A small-molecule ligand and the protein it binds are described below.
Small molecule (SMILES): C[C@]12CC[C@@H]3c4ccc(O[C@@H]5O[C@H](C(=O)O)[C@@H](O)[C@H](O)[C@H]5O)cc4CC[C@H]3[C@@H]1C[C@@H](O)[C@@H]2O

Binding-site contacts:
Ligand atom C3 contacts residue ASN100 of chain 1.B at 3.9 Å.
Ligand atom C2 contacts residue LEU99 of chain 1.B at 3.8 Å (hydrophobic).
Ligand atom C2 contacts residue GLY105 of chain 1.B at 3.7 Å.
Ligand atom C21 contacts residue TYR33 of chain 1.B at 3.6 Å (hydrophobic).
Ligand atom C23 contacts residue THR31 of chain 1.B at 3.2 Å.
Ligand atom O28 contacts residue LEU99 of chain 1.B at 2.8 Å (h-bond).
Ligand atom C23 contacts residue TYR33 of chain 1.B at 3.6 Å (hydrophobic).
Ligand atom O30 contacts residue THR31 of chain 1.B at 3.8 Å.
Ligand atom C26 contacts residue TYR101 of chain 1.B at 3.5 Å (hydrophobic).
Ligand atom C25 contacts residue TYR101 of chain 1.B at 4.0 Å (hydrophobic).
Ligand atom C22 contacts residue LEU99 of chain 1.B at 3.6 Å (hydrophobic).
Ligand atom C3 contacts residue LEU99 of chain 1.B at 4.0 Å (hydrophobic).
Ligand atom C10 contacts residue TYR104 of chain 1.B at 3.8 Å (hydrophobic).
Ligand atom O32 contacts residue THR28 of chain 2.B at 3.5 Å.
Ligand atom C12 contacts residue TYR104 of chain 1.B at 3.9 Å (hydrophobic).
Ligand atom C24 contacts residue THR28 of chain 2.B at 3.9 Å.
Ligand atom O29 contacts residue THR31 of chain 1.B at 2.5 Å (h-bond).
Ligand atom C1 contacts residue GLY105 of chain 1.B at 3.6 Å.
Ligand atom C5 contacts residue TYR33 of chain 1.B at 4.0 Å (hydrophobic).
Ligand atom C6 contacts residue TYR33 of chain 1.B at 3.7 Å (hydrophobic).
Ligand atom C2 contacts residue ASN100 of chain 1.B at 3.2 Å.
Ligand atom O29 contacts residue TYR32 of chain 1.B at 3.8 Å.
Ligand atom C4 contacts residue TYR33 of chain 1.B at 3.6 Å (hydrophobic).
Ligand atom C1 contacts residue TYR104 of chain 1.B at 3.4 Å (hydrophobic).
Ligand atom C25 contacts residue TYR33 of chain 1.B at 3.5 Å (hydrophobic).
Ligand atom C7 contacts residue ILE58 of chain 1.B at 3.7 Å (hydrophobic).
Ligand atom O20 contacts residue LEU99 of chain 1.B at 3.9 Å.
Ligand atom C2 contacts residue TYR104 of chain 1.B at 3.7 Å (hydrophobic).
Ligand atom O30 contacts residue THR28 of chain 2.B at 3.5 Å.
Ligand atom O31 contacts residue TYR101 of chain 1.B at 3.4 Å.
Ligand atom C9 contacts residue TYR104 of chain 1.B at 3.6 Å (hydrophobic).
Ligand atom O20 contacts residue TYR101 of chain 1.B at 3.4 Å (h-bond).
Ligand atom C22 contacts residue TYR33 of chain 1.B at 3.8 Å (hydrophobic).
Ligand atom O27 contacts residue TYR101 of chain 1.B at 3.5 Å.
Ligand atom C5 contacts residue TYR104 of chain 1.B at 4.0 Å (hydrophobic).
Ligand atom O28 contacts residue TYR32 of chain 1.B at 3.5 Å.
Ligand atom O30 contacts residue TYR33 of chain 1.B at 4.0 Å.
Ligand atom O20 contacts residue ASN100 of chain 1.B at 3.5 Å.
Ligand atom C11 contacts residue TYR104 of chain 1.B at 3.5 Å (hydrophobic).
Ligand atom O28 contacts residue TYR33 of chain 1.B at 2.7 Å (h-bond).

Sequence of chain 2.B:
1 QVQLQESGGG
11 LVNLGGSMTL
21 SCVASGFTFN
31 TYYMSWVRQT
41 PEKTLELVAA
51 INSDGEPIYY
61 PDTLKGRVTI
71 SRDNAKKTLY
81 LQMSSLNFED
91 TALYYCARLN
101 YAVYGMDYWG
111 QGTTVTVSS

Sequence of chain 1.B:
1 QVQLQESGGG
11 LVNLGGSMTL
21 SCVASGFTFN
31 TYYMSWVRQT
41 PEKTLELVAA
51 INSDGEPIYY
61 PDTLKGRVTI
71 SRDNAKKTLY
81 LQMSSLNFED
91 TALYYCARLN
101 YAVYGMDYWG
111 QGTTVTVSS